A small-molecule ligand and the protein it binds are described below.
Small molecule (SMILES): CNC(=O)C1CC(n2c(-c3cncc4ccccc34)nc3cccc(C(=O)N[C@@H](C)c4ccc5ccccc5c4)c32)C1

Binding-site contacts:
Ligand atom N4 contacts residue GLY144 of chain 2.A at 2.8 Å (h-bond).
Ligand atom C33 contacts residue GLU167 of chain 2.A at 3.5 Å.
Ligand atom N4 contacts residue SER145 of chain 2.A at 3.6 Å.
Ligand atom N3 contacts residue SER145 of chain 2.A at 3.2 Å (h-bond).
Ligand atom N4 contacts residue CYS146 of chain 2.A at 3.4 Å (h-bond).
Ligand atom C10 contacts residue MET50 of chain 2.A at 3.4 Å (hydrophobic).
Ligand atom C33 contacts residue PHE141 of chain 2.A at 3.5 Å (hydrophobic).
Ligand atom C17 contacts residue GLY144 of chain 2.A at 3.4 Å.
Ligand atom N3 contacts residue LEU142 of chain 2.A at 3.5 Å (h-bond).
Ligand atom N4 contacts residue ASN143 of chain 2.A at 3.4 Å (h-bond).
Ligand atom C32 contacts residue LEU142 of chain 2.A at 3.6 Å (hydrophobic).
Ligand atom C18 contacts residue CYS146 of chain 2.A at 3.6 Å (hydrophobic).
Ligand atom C5 contacts residue MET50 of chain 2.A at 3.6 Å (hydrophobic).
Ligand atom C34 contacts residue LEU142 of chain 2.A at 3.5 Å (hydrophobic).
Ligand atom C27 contacts residue LEU142 of chain 2.A at 3.6 Å (hydrophobic).
Ligand atom C15 contacts residue THR27 of chain 2.A at 3.5 Å.
Ligand atom N3 contacts residue HIS164 of chain 2.A at 2.7 Å (h-bond).
Ligand atom C18 contacts residue ASN143 of chain 2.A at 3.6 Å.
Ligand atom N1 contacts residue CYS146 of chain 2.A at 3.5 Å (h-bond).
Ligand atom C26 contacts residue LEU142 of chain 2.A at 3.5 Å (hydrophobic).
Ligand atom C16 contacts residue GLY144 of chain 2.A at 3.6 Å.
Ligand atom C17 contacts residue ASN143 of chain 2.A at 3.4 Å.
Ligand atom C9 contacts residue MET50 of chain 2.A at 3.6 Å (hydrophobic).
Ligand atom O contacts residue MET166 of chain 2.A at 3.2 Å.
Ligand atom C34 contacts residue SER145 of chain 2.A at 3.3 Å.
Ligand atom C25 contacts residue ASN143 of chain 2.A at 3.6 Å.
Ligand atom C contacts residue CYS45 of chain 2.A at 3.5 Å (hydrophobic).
Ligand atom C27 contacts residue ASN143 of chain 2.A at 3.6 Å.
Ligand atom C3 contacts residue MET50 of chain 2.A at 3.5 Å (hydrophobic).
Ligand atom C31 contacts residue GLU167 of chain 2.A at 3.5 Å.
Ligand atom C17 contacts residue CYS146 of chain 2.A at 3.5 Å (hydrophobic).
Ligand atom C28 contacts residue ASN143 of chain 2.A at 3.4 Å.
Ligand atom C7 contacts residue ARG189 of chain 2.A at 3.6 Å.
Ligand atom C23 contacts residue GLU167 of chain 2.A at 3.5 Å.
Ligand atom N3 contacts residue PHE141 of chain 2.A at 3.5 Å.
Ligand atom C4 contacts residue MET50 of chain 2.A at 3.6 Å (hydrophobic).
Ligand atom O contacts residue GLU167 of chain 2.A at 2.9 Å (salt-bridge).
Ligand atom C34 contacts residue HIS164 of chain 2.A at 3.3 Å.
Ligand atom C33 contacts residue LEU142 of chain 2.A at 3.6 Å (hydrophobic).
Ligand atom C25 contacts residue CYS146 of chain 2.A at 3.4 Å (hydrophobic).

Sequence of chain 2.A:
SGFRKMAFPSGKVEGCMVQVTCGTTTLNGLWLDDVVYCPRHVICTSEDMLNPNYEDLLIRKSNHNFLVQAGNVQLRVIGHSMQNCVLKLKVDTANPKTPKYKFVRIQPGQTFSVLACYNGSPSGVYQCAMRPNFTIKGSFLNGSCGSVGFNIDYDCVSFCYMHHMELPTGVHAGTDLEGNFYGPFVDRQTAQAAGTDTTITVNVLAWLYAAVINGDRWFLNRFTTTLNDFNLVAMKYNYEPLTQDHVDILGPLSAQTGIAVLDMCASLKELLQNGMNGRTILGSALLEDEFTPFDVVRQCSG

Sequence of chain 1.A:
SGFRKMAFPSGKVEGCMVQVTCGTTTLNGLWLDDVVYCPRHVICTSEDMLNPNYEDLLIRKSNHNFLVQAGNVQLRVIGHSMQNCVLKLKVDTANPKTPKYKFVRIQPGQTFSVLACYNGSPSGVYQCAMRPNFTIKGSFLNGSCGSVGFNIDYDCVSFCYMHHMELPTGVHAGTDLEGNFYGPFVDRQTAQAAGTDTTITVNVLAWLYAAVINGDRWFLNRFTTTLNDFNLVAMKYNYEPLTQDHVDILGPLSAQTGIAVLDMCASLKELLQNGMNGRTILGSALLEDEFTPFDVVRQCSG